Binding-site contacts:
Ligand atom C2 contacts residue ASN658 of chain 1.A at 2.5 Å.
Ligand atom C3 contacts residue ASN658 of chain 1.A at 3.8 Å.
Ligand atom C7 contacts residue ASN658 of chain 1.A at 3.9 Å.
Ligand atom O5 contacts residue ASN658 of chain 1.A at 2.4 Å (h-bond).
Ligand atom O7 contacts residue ASN658 of chain 1.A at 4.1 Å.
Ligand atom C1 contacts residue THR660 of chain 1.A at 3.9 Å.
Ligand atom O7 contacts residue PHE656 of chain 1.A at 3.6 Å.
Ligand atom O6 contacts residue LEU661 of chain 1.A at 4.4 Å.
Ligand atom C7 contacts residue ASN634 of chain 1.A at 4.1 Å.
Ligand atom O6 contacts residue THR660 of chain 1.A at 4.1 Å.
Ligand atom C8 contacts residue ASN634 of chain 1.A at 4.4 Å.
Ligand atom O5 contacts residue THR660 of chain 1.A at 3.3 Å (h-bond).
Ligand atom C1 contacts residue LEU661 of chain 1.A at 4.3 Å (hydrophobic).
Ligand atom C3 contacts residue ASN634 of chain 1.A at 4.2 Å.
Ligand atom C5 contacts residue THR660 of chain 1.A at 3.3 Å.
Ligand atom N2 contacts residue ASN658 of chain 1.A at 3.1 Å (h-bond).
Ligand atom C6 contacts residue THR660 of chain 1.A at 3.2 Å.
Ligand atom O5 contacts residue LEU661 of chain 1.A at 3.8 Å.
Ligand atom C1 contacts residue ASN634 of chain 1.A at 3.4 Å.
Ligand atom C2 contacts residue ASN634 of chain 1.A at 3.1 Å.
Ligand atom C4 contacts residue ASN658 of chain 1.A at 4.2 Å.
Ligand atom O5 contacts residue ASN634 of chain 1.A at 4.0 Å.
Ligand atom C1 contacts residue ASN658 of chain 1.A at 1.4 Å.
Ligand atom C5 contacts residue ASN658 of chain 1.A at 3.7 Å.
Ligand atom O3 contacts residue ASN634 of chain 1.A at 4.2 Å.
Ligand atom N2 contacts residue ASN634 of chain 1.A at 4.0 Å.

Sequence of chain 1.A:
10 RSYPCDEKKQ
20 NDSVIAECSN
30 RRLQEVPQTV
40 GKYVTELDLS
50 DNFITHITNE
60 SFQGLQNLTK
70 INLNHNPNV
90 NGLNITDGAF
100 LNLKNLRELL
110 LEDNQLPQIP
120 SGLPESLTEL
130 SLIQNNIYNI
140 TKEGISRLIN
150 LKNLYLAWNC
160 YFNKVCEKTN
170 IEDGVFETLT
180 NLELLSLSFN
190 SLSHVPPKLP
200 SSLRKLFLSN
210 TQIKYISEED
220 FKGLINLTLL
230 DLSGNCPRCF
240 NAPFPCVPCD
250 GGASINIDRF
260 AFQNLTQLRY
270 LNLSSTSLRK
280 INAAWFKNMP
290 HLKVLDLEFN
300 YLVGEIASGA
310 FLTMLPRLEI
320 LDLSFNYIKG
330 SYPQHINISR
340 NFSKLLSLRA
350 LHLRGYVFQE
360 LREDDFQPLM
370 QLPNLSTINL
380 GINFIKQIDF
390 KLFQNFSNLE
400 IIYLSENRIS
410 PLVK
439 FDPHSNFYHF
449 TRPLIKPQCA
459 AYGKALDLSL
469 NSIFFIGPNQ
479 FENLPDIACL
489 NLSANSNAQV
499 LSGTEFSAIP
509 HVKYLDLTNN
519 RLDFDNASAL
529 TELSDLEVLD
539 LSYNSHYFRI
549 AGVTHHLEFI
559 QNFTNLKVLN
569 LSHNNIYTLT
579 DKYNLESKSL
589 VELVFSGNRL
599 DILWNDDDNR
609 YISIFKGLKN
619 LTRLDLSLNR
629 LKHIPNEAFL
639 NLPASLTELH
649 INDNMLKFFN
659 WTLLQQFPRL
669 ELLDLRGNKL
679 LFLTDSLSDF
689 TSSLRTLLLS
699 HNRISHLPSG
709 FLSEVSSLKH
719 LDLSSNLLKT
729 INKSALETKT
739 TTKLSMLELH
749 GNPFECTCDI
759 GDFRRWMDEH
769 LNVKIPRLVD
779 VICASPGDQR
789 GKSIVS

A protein and the small-molecule ligand that binds it are described below.
Small molecule (SMILES): CC(=O)N[C@@H]1[C@@H](O)[C@H](O)[C@@H](CO)O[C@H]1O